Binding-site contacts:
Ligand atom CAO contacts residue VAL73 of chain 1.B at 3.6 Å (hydrophobic).
Ligand atom CAK contacts residue MET133 of chain 1.B at 4.0 Å (hydrophobic).
Ligand atom CAY contacts residue ASP136 of chain 1.B at 4.0 Å.
Ligand atom CAY contacts residue GLY132 of chain 1.B at 4.0 Å.
Ligand atom CAX contacts residue MET133 of chain 1.B at 3.5 Å (hydrophobic).
Ligand atom OBO contacts residue TRP41 of chain 1.B at 4.0 Å.
Ligand atom CAZ contacts residue MET133 of chain 1.B at 3.9 Å (hydrophobic).
Ligand atom NAI contacts residue SER129 of chain 1.B at 3.8 Å.
Ligand atom CAY contacts residue MET133 of chain 1.B at 3.6 Å (hydrophobic).
Ligand atom CAV contacts residue MET133 of chain 1.B at 3.7 Å (hydrophobic).
Ligand atom CBD contacts residue TRP41 of chain 1.B at 4.1 Å (hydrophobic).
Ligand atom CBE contacts residue GLU38 of chain 1.B at 3.3 Å.
Ligand atom CBI contacts residue TRP41 of chain 1.B at 4.1 Å (hydrophobic).
Ligand atom CBI contacts residue GLU38 of chain 1.B at 3.3 Å.
Ligand atom CBC contacts residue TRP41 of chain 1.B at 3.8 Å (hydrophobic).
Ligand atom CAH contacts residue SER129 of chain 1.B at 3.3 Å.
Ligand atom CAK contacts residue SER129 of chain 1.B at 4.1 Å.
Ligand atom CAJ contacts residue SER129 of chain 1.B at 3.2 Å.
Ligand atom CAG contacts residue SER129 of chain 1.B at 4.2 Å.
Ligand atom NBF contacts residue GLU38 of chain 1.B at 3.9 Å.
Ligand atom NAT contacts residue MET133 of chain 1.B at 3.8 Å.
Ligand atom CAG contacts residue ILE126 of chain 1.B at 3.9 Å (hydrophobic).
Ligand atom CBA contacts residue MET133 of chain 1.B at 3.9 Å (hydrophobic).
Ligand atom CAW contacts residue SER129 of chain 1.B at 3.7 Å.
Ligand atom CBA contacts residue TRP41 of chain 1.B at 3.8 Å (hydrophobic).
Ligand atom CAP contacts residue TYR130 of chain 1.B at 3.4 Å (hydrophobic).
Ligand atom CAX contacts residue SER129 of chain 1.B at 3.7 Å.
Ligand atom CAU contacts residue MET133 of chain 1.B at 3.8 Å (hydrophobic).
Ligand atom CAX contacts residue GLY132 of chain 1.B at 4.0 Å.
Ligand atom CAU contacts residue TRP41 of chain 1.B at 3.9 Å (hydrophobic).
Ligand atom CAG contacts residue TYR130 of chain 1.B at 4.2 Å (hydrophobic).
Ligand atom CAF contacts residue ILE126 of chain 1.B at 3.7 Å (hydrophobic).
Ligand atom OBB contacts residue TYR130 of chain 1.B at 3.9 Å.
Ligand atom NBF contacts residue TRP41 of chain 1.B at 4.0 Å.
Ligand atom CAJ contacts residue TYR130 of chain 1.B at 4.2 Å (hydrophobic).
Ligand atom CAK contacts residue TYR130 of chain 1.B at 3.8 Å (hydrophobic).
Ligand atom CAO contacts residue VAL78 of chain 1.B at 3.6 Å (hydrophobic).
Ligand atom NAR contacts residue MET133 of chain 1.B at 3.9 Å.
Ligand atom CAQ contacts residue ILE126 of chain 1.B at 3.9 Å (hydrophobic).
Ligand atom CAW contacts residue MET133 of chain 1.B at 3.7 Å (hydrophobic).

Sequence of chain 1.B:
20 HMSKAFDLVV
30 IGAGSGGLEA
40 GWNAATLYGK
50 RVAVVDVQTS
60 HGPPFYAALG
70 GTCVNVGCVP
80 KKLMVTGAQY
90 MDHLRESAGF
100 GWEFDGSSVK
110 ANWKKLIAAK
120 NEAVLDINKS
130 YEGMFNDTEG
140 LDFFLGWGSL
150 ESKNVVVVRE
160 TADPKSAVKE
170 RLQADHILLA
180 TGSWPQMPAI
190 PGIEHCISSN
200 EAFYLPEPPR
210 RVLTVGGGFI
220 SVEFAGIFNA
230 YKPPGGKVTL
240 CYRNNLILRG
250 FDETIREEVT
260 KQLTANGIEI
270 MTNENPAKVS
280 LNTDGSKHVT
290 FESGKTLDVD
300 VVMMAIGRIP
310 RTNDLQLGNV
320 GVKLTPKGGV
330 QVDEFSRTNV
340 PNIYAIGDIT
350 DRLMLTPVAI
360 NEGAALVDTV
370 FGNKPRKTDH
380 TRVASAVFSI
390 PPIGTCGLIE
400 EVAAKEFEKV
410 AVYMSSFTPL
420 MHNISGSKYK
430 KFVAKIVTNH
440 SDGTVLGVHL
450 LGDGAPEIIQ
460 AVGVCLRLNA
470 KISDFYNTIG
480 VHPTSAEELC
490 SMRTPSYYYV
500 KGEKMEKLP

Sequence of chain 1.A:
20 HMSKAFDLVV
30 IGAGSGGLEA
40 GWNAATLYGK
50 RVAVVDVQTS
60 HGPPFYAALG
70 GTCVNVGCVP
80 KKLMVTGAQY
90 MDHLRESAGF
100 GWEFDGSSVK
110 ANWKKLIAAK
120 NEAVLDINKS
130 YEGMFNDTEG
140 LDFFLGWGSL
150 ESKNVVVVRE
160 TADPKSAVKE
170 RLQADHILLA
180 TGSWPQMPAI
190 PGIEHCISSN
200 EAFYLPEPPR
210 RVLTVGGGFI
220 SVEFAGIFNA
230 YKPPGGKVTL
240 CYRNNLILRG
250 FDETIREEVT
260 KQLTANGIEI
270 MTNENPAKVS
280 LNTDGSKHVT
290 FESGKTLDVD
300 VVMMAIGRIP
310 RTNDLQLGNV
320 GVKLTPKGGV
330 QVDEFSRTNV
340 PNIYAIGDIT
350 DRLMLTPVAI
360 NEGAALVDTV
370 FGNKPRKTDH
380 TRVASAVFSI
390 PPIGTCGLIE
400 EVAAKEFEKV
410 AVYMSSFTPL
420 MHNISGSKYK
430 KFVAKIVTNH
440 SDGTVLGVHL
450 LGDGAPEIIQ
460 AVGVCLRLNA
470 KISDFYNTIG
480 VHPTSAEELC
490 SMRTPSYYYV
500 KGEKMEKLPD

This small molecule binds to this protein.
Small molecule (SMILES): [H]/N=C(/N)N1CCC(O)(CN(C)CCCN2CN(c3ccccc3)C3(CCN(CC[C@@H]4CC[C@H]5C[C@@H]4C5(C)C)CC3)C2=O)CC1